Sequence of chain 1.A:
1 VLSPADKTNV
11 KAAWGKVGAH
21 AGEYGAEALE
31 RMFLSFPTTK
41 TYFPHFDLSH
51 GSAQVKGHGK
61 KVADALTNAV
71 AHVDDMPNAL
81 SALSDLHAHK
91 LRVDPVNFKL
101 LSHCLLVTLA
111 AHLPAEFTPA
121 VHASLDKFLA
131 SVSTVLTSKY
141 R

Binding-site contacts:
Ligand atom C6 contacts residue THR134 of chain 1.C at 4.0 Å.
Ligand atom C3 contacts residue VAL1 of chain 1.A at 3.2 Å (hydrophobic).
Ligand atom O10 contacts residue SER131 of chain 1.A at 3.5 Å (h-bond).
Ligand atom C6 contacts residue THR134 of chain 1.A at 3.1 Å.
Ligand atom C18 contacts residue GJ11 of chain 1.L at 3.9 Å.
Ligand atom N17 contacts residue VAL1 of chain 1.C at 3.9 Å.
Ligand atom C15 contacts residue GJ11 of chain 1.L at 4.0 Å.
Ligand atom C7 contacts residue THR134 of chain 1.C at 3.8 Å.
Ligand atom C14 contacts residue PRO77 of chain 1.A at 3.9 Å (hydrophobic).
Ligand atom C15 contacts residue PRO77 of chain 1.A at 3.5 Å (hydrophobic).
Ligand atom O10 contacts residue GJ11 of chain 1.L at 3.6 Å.
Ligand atom C11 contacts residue SER131 of chain 1.A at 3.4 Å.
Ligand atom C1 contacts residue LEU2 of chain 1.A at 3.9 Å (hydrophobic).
Ligand atom C2 contacts residue THR134 of chain 1.C at 3.6 Å.
Ligand atom C5 contacts residue ALA130 of chain 1.A at 3.8 Å (hydrophobic).
Ligand atom C18 contacts residue VAL1 of chain 1.C at 3.9 Å (hydrophobic).
Ligand atom C4 contacts residue THR134 of chain 1.C at 3.9 Å.
Ligand atom C7 contacts residue SER131 of chain 1.A at 3.8 Å.
Ligand atom C5 contacts residue THR134 of chain 1.A at 3.4 Å.
Ligand atom C16 contacts residue GJ11 of chain 1.L at 3.7 Å.
Ligand atom C12 contacts residue SER131 of chain 1.A at 3.7 Å.
Ligand atom C14 contacts residue GJ11 of chain 1.L at 3.9 Å.
Ligand atom C4 contacts residue ALA130 of chain 1.A at 4.1 Å (hydrophobic).
Ligand atom C11 contacts residue THR134 of chain 1.A at 3.9 Å.
Ligand atom C13 contacts residue SER131 of chain 1.A at 3.0 Å.
Ligand atom C18 contacts residue PRO77 of chain 1.A at 4.0 Å (hydrophobic).
Ligand atom C3 contacts residue THR134 of chain 1.C at 3.6 Å.
Ligand atom C13 contacts residue GJ11 of chain 1.L at 3.9 Å.
Ligand atom C16 contacts residue VAL1 of chain 1.C at 4.0 Å (hydrophobic).
Ligand atom C16 contacts residue PRO77 of chain 1.A at 3.9 Å (hydrophobic).
Ligand atom O8 contacts residue ALA130 of chain 1.A at 3.8 Å.
Ligand atom C12 contacts residue GJ11 of chain 1.L at 3.8 Å.
Ligand atom C7 contacts residue VAL1 of chain 1.A at 3.8 Å (hydrophobic).
Ligand atom C6 contacts residue ALA130 of chain 1.A at 3.8 Å (hydrophobic).
Ligand atom C2 contacts residue VAL1 of chain 1.A at 2.6 Å (hydrophobic).
Ligand atom N17 contacts residue GJ11 of chain 1.L at 3.4 Å (h-bond).
Ligand atom C6 contacts residue SER131 of chain 1.A at 3.7 Å.
Ligand atom C1 contacts residue VAL1 of chain 1.A at 1.4 Å (hydrophobic).
Ligand atom O19 contacts residue PRO77 of chain 1.A at 3.6 Å.
Ligand atom C13 contacts residue MET76 of chain 1.A at 4.0 Å (hydrophobic).

The small molecule below binds the protein below.
Small molecule (SMILES): COc1ccc(OCc2cccc(CO)n2)c(C)c1

Sequence of chain 1.C:
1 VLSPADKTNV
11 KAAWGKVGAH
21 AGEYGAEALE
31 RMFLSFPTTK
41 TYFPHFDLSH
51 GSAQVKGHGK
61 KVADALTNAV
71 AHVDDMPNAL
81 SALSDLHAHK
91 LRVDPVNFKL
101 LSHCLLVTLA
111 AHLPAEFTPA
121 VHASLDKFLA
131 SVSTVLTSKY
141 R